Binding-site contacts:
Ligand atom C3 contacts residue SER55 of chain 1.G at 4.4 Å.
Ligand atom C1 contacts residue ASN280 of chain 1.H at 1.4 Å.
Ligand atom O3 contacts residue GLN56 of chain 1.G at 3.4 Å.
Ligand atom C7 contacts residue SO41 of chain 1.WB at 3.7 Å.
Ligand atom O7 contacts residue MET233 of chain 1.H at 3.9 Å.
Ligand atom C2 contacts residue ASN280 of chain 1.H at 2.5 Å.
Ligand atom C8 contacts residue MET233 of chain 1.H at 3.4 Å (hydrophobic).
Ligand atom C5 contacts residue LEU278 of chain 1.H at 4.1 Å (hydrophobic).
Ligand atom O7 contacts residue LEU278 of chain 1.H at 3.9 Å.
Ligand atom N2 contacts residue LEU278 of chain 1.H at 3.0 Å (h-bond).
Ligand atom O4 contacts residue GLN56 of chain 1.G at 4.3 Å.
Ligand atom C1 contacts residue LEU278 of chain 1.H at 3.8 Å (hydrophobic).
Ligand atom O5 contacts residue ASN280 of chain 1.H at 2.3 Å (h-bond).
Ligand atom C6 contacts residue PRO57 of chain 1.G at 3.6 Å (hydrophobic).
Ligand atom O5 contacts residue SER293 of chain 1.H at 4.3 Å.
Ligand atom C2 contacts residue LEU278 of chain 1.H at 4.0 Å (hydrophobic).
Ligand atom O7 contacts residue SO41 of chain 1.WB at 3.0 Å (h-bond).
Ligand atom C5 contacts residue PRO57 of chain 1.G at 4.2 Å (hydrophobic).
Ligand atom C8 contacts residue GLY235 of chain 1.H at 3.5 Å.
Ligand atom C3 contacts residue ASN280 of chain 1.H at 3.8 Å.
Ligand atom C4 contacts residue PRO57 of chain 1.G at 3.8 Å (hydrophobic).
Ligand atom O5 contacts residue LEU278 of chain 1.H at 4.4 Å.
Ligand atom C4 contacts residue ASN280 of chain 1.H at 4.2 Å.
Ligand atom C8 contacts residue PHE234 of chain 1.H at 3.9 Å (hydrophobic).
Ligand atom C4 contacts residue SER55 of chain 1.G at 4.1 Å.
Ligand atom C3 contacts residue GLN56 of chain 1.G at 4.5 Å.
Ligand atom C7 contacts residue MET233 of chain 1.H at 4.1 Å (hydrophobic).
Ligand atom N2 contacts residue ASN280 of chain 1.H at 2.9 Å (h-bond).
Ligand atom C8 contacts residue SO41 of chain 1.WB at 3.6 Å.
Ligand atom O7 contacts residue ASN280 of chain 1.H at 4.0 Å.
Ligand atom C5 contacts residue ASN280 of chain 1.H at 3.6 Å.
Ligand atom C8 contacts residue LEU278 of chain 1.H at 3.4 Å (hydrophobic).
Ligand atom C6 contacts residue THR291 of chain 1.H at 3.8 Å.
Ligand atom C7 contacts residue ASN280 of chain 1.H at 3.6 Å.
Ligand atom O4 contacts residue PRO57 of chain 1.G at 4.0 Å.
Ligand atom C7 contacts residue LEU278 of chain 1.H at 3.7 Å (hydrophobic).
Ligand atom C4 contacts residue GLN56 of chain 1.G at 4.1 Å.

Sequence of chain 1.H:
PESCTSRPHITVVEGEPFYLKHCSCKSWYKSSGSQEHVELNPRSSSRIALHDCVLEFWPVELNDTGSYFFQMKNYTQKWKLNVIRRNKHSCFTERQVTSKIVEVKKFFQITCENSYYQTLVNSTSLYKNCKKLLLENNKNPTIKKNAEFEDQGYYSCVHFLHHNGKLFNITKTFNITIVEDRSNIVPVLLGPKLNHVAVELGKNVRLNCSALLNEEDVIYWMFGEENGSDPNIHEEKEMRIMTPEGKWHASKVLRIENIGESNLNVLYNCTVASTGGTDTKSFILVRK

A protein and the small-molecule ligand that binds it are described below.
Small molecule (SMILES): CC(=O)N[C@H]1[C@H](O[C@H]2[C@H](O)[C@@H](NC(C)=O)CO[C@@H]2CO[C@@H]2O[C@@H](C)[C@@H](O)[C@@H](O)[C@@H]2O)O[C@H](CO)[C@@H](O[C@@H]2O[C@H](CO)[C@@H](O)[C@H](O)[C@@H]2O)[C@@H]1O

Sequence of chain 1.G:
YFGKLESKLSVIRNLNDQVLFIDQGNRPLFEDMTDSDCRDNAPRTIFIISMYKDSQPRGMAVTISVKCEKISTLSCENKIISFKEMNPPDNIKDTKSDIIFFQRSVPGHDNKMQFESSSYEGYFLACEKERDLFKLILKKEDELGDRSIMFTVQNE